A protein and the small-molecule ligand that binds it are described below.
Small molecule (SMILES): CC(=O)N[C@H]1CO[C@H](CO)[C@@H](O)[C@@H]1O[C@@H]1O[C@@H](C)[C@@H](O)[C@@H](O)[C@@H]1O

Binding-site contacts:
Ligand atom C3 contacts residue ASN38 of chain 1.E at 3.9 Å.
Ligand atom O5 contacts residue ASN38 of chain 1.E at 2.4 Å (h-bond).
Ligand atom C8 contacts residue PHE33 of chain 1.E at 4.1 Å (hydrophobic).
Ligand atom C1 contacts residue ASN38 of chain 1.E at 1.4 Å.
Ligand atom C4 contacts residue ASN38 of chain 1.E at 4.3 Å.
Ligand atom C8 contacts residue GLY34 of chain 1.E at 4.1 Å.
Ligand atom C4 contacts residue VAL62 of chain 1.E at 4.4 Å (hydrophobic).
Ligand atom C8 contacts residue LEU63 of chain 1.E at 4.4 Å (hydrophobic).
Ligand atom C5 contacts residue ASN38 of chain 1.E at 3.6 Å.
Ligand atom C7 contacts residue ASN38 of chain 1.E at 3.5 Å.
Ligand atom C2 contacts residue ASN38 of chain 1.E at 2.6 Å.
Ligand atom O7 contacts residue ASN38 of chain 1.E at 3.6 Å.
Ligand atom O7 contacts residue PHE37 of chain 1.E at 4.2 Å.
Ligand atom N2 contacts residue ASN38 of chain 1.E at 3.0 Å (h-bond).

Sequence of chain 1.E:
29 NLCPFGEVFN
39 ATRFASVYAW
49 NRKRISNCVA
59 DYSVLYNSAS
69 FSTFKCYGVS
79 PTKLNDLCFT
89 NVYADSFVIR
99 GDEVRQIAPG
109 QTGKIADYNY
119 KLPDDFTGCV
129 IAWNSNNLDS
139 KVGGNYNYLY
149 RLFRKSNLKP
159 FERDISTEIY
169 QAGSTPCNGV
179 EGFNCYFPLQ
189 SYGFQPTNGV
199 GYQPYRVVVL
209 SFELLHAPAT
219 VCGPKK